The small molecule below binds the protein below.
Small molecule (SMILES): OC[C@H]1NC[C@H](O)[C@@H](O)[C@@H]1O

Sequence of chain 1.A:
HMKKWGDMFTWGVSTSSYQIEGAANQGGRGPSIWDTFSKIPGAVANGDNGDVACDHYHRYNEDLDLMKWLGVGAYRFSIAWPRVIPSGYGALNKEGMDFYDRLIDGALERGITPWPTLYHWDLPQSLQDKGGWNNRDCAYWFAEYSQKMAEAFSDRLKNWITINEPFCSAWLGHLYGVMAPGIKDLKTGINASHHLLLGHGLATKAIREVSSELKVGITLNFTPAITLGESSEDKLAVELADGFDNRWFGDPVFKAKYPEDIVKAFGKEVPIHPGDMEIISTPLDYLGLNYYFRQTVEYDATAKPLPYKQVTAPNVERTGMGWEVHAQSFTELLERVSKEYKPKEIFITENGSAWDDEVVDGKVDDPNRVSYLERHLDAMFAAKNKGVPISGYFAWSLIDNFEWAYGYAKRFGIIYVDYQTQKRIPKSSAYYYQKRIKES

Binding-site contacts:
Ligand atom C2 contacts residue HIS134 of chain 1.A at 3.8 Å.
Ligand atom C2 contacts residue GLU179 of chain 1.A at 3.8 Å.
Ligand atom C4 contacts residue GLU417 of chain 1.A at 3.6 Å.
Ligand atom O3 contacts residue HIS134 of chain 1.A at 2.9 Å (h-bond).
Ligand atom O2 contacts residue HIS134 of chain 1.A at 3.1 Å (h-bond).
Ligand atom O4 contacts residue TRP410 of chain 1.A at 3.1 Å.
Ligand atom O6 contacts residue GLU417 of chain 1.A at 2.6 Å (salt-bridge).
Ligand atom C6 contacts residue GLU417 of chain 1.A at 3.3 Å.
Ligand atom O4 contacts residue TRP418 of chain 1.A at 3.7 Å.
Ligand atom C2 contacts residue TRP135 of chain 1.A at 3.8 Å (hydrophobic).
Ligand atom C3 contacts residue TRP410 of chain 1.A at 3.8 Å (hydrophobic).
Ligand atom N5 contacts residue TYR306 of chain 1.A at 3.4 Å (h-bond).
Ligand atom C3 contacts residue HIS134 of chain 1.A at 3.8 Å.
Ligand atom O3 contacts residue TRP418 of chain 1.A at 2.9 Å (h-bond).
Ligand atom O4 contacts residue GLN33 of chain 1.A at 3.0 Å (h-bond).
Ligand atom O2 contacts residue GLU179 of chain 1.A at 3.7 Å.
Ligand atom C4 contacts residue TRP410 of chain 1.A at 4.0 Å (hydrophobic).
Ligand atom O6 contacts residue TRP337 of chain 1.A at 3.5 Å.
Ligand atom C3 contacts residue TRP418 of chain 1.A at 3.8 Å (hydrophobic).
Ligand atom C1 contacts residue GLU179 of chain 1.A at 3.1 Å.
Ligand atom C4 contacts residue TRP418 of chain 1.A at 3.7 Å (hydrophobic).
Ligand atom C5 contacts residue TYR306 of chain 1.A at 3.4 Å (hydrophobic).
Ligand atom O2 contacts residue GLU364 of chain 1.A at 2.7 Å (salt-bridge).
Ligand atom C5 contacts residue TRP410 of chain 1.A at 3.8 Å (hydrophobic).
Ligand atom N5 contacts residue GLU179 of chain 1.A at 4.1 Å.
Ligand atom C6 contacts residue PHE426 of chain 1.A at 3.7 Å (hydrophobic).
Ligand atom O2 contacts residue ASN178 of chain 1.A at 2.9 Å (h-bond).
Ligand atom O3 contacts residue GLN33 of chain 1.A at 2.7 Å (h-bond).
Ligand atom O3 contacts residue TRP410 of chain 1.A at 3.7 Å.
Ligand atom C5 contacts residue GLU364 of chain 1.A at 3.5 Å.
Ligand atom C3 contacts residue GLU364 of chain 1.A at 3.5 Å.
Ligand atom O4 contacts residue GLU417 of chain 1.A at 2.7 Å (salt-bridge).
Ligand atom C2 contacts residue GLU364 of chain 1.A at 3.5 Å.
Ligand atom C4 contacts residue GLN33 of chain 1.A at 4.1 Å.
Ligand atom O2 contacts residue TRP135 of chain 1.A at 4.0 Å.
Ligand atom C1 contacts residue GLU364 of chain 1.A at 3.2 Å.
Ligand atom C2 contacts residue ASN178 of chain 1.A at 4.1 Å.
Ligand atom N5 contacts residue GLU364 of chain 1.A at 3.2 Å (salt-bridge).
Ligand atom C3 contacts residue GLN33 of chain 1.A at 3.9 Å.
Ligand atom C6 contacts residue TYR306 of chain 1.A at 4.0 Å (hydrophobic).